Binding-site contacts:
Ligand atom O2P contacts residue SER115 of chain 2.A at 3.2 Å (h-bond).
Ligand atom C4 contacts residue LEU243 of chain 2.A at 3.6 Å (hydrophobic).
Ligand atom O3 contacts residue LEU243 of chain 2.A at 2.9 Å (h-bond).
Ligand atom O1P contacts residue LEU112 of chain 2.A at 3.2 Å (h-bond).
Ligand atom O2 contacts residue GLY114 of chain 2.A at 3.6 Å.
Ligand atom O2P contacts residue ASP113 of chain 2.A at 3.6 Å.
Ligand atom O1P contacts residue ASP113 of chain 2.A at 3.5 Å.
Ligand atom O1 contacts residue MG1 of chain 2.F at 2.1 Å.
Ligand atom C6 contacts residue LYS269 of chain 2.A at 3.7 Å.
Ligand atom O6 contacts residue LYS269 of chain 2.A at 2.9 Å (salt-bridge).
Ligand atom C1 contacts residue MG1 of chain 2.F at 3.2 Å.
Ligand atom P1 contacts residue GLY114 of chain 2.A at 3.6 Å.
Ligand atom O1P contacts residue MG1 of chain 2.E at 2.0 Å.
Ligand atom C3 contacts residue LEU243 of chain 2.A at 3.6 Å (hydrophobic).
Ligand atom O6P contacts residue ASN206 of chain 2.A at 3.8 Å.
Ligand atom P2 contacts residue TYR259 of chain 2.A at 3.8 Å.
Ligand atom C1 contacts residue GLU275 of chain 2.A at 3.1 Å.
Ligand atom O4 contacts residue TYR257 of chain 2.A at 2.7 Å (h-bond).
Ligand atom O4P contacts residue ARG238 of chain 1.B at 2.8 Å (salt-bridge).
Ligand atom O1 contacts residue GLU275 of chain 2.A at 2.9 Å (salt-bridge).
Ligand atom C4 contacts residue GLY241 of chain 2.A at 3.4 Å.
Ligand atom O6P contacts residue TYR259 of chain 2.A at 2.5 Å (h-bond).
Ligand atom O3 contacts residue GLY114 of chain 2.A at 3.6 Å (h-bond).
Ligand atom O2P contacts residue GLY114 of chain 2.A at 2.6 Å (h-bond).
Ligand atom O6 contacts residue TYR259 of chain 2.A at 3.4 Å.
Ligand atom O1 contacts residue ASP113 of chain 2.A at 3.0 Å (salt-bridge).
Ligand atom O3 contacts residue ASP113 of chain 2.A at 2.5 Å (salt-bridge).
Ligand atom P1 contacts residue MG1 of chain 2.E at 3.4 Å.
Ligand atom C6 contacts residue TYR239 of chain 2.A at 3.5 Å (hydrophobic).
Ligand atom C3 contacts residue ASP113 of chain 2.A at 3.5 Å.
Ligand atom O1P contacts residue GLU89 of chain 2.A at 3.3 Å (salt-bridge).
Ligand atom O5P contacts residue ARG238 of chain 1.B at 3.2 Å (salt-bridge).
Ligand atom O5P contacts residue ASN206 of chain 2.A at 2.9 Å (h-bond).
Ligand atom P2 contacts residue ASN206 of chain 2.A at 3.7 Å.
Ligand atom O1P contacts residue ASP110 of chain 2.A at 3.0 Å (salt-bridge).
Ligand atom O5P contacts residue TYR239 of chain 2.A at 2.7 Å (h-bond).
Ligand atom O4 contacts residue LEU243 of chain 2.A at 3.2 Å (h-bond).
Ligand atom P1 contacts residue MG1 of chain 2.F at 2.9 Å.
Ligand atom O5 contacts residue LYS269 of chain 2.A at 2.9 Å (salt-bridge).
Ligand atom O1P contacts residue MG1 of chain 2.F at 2.5 Å.

Sequence of chain 1.B:
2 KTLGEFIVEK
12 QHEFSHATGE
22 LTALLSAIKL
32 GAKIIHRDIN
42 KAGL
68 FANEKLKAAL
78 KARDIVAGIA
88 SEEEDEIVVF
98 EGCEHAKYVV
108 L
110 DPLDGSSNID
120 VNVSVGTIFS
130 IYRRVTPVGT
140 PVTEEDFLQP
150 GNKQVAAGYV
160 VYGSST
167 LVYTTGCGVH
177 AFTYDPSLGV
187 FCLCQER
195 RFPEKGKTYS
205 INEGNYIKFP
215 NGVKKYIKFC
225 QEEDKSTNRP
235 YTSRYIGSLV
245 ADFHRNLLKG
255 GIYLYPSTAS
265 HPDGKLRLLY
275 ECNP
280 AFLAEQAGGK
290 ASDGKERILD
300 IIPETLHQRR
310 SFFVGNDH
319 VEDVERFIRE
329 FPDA

The small molecule below binds the protein below.
Small molecule (SMILES): O=P(O)(O)OC[C@H]1O[C@](O)(COP(=O)(O)O)[C@@H](O)[C@@H]1O

Sequence of chain 2.A:
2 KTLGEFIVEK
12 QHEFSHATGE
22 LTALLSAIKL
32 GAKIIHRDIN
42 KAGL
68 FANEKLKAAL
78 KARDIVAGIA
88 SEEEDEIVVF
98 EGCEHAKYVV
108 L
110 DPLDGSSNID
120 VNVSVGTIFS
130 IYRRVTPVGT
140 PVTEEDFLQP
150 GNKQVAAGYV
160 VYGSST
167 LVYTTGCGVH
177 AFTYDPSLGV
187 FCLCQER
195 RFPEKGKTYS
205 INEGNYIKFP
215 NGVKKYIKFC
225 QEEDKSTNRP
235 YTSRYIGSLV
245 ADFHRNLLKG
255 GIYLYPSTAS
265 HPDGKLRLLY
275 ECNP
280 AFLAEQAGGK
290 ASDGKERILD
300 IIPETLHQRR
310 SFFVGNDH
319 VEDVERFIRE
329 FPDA